Sequence of chain 1.D:
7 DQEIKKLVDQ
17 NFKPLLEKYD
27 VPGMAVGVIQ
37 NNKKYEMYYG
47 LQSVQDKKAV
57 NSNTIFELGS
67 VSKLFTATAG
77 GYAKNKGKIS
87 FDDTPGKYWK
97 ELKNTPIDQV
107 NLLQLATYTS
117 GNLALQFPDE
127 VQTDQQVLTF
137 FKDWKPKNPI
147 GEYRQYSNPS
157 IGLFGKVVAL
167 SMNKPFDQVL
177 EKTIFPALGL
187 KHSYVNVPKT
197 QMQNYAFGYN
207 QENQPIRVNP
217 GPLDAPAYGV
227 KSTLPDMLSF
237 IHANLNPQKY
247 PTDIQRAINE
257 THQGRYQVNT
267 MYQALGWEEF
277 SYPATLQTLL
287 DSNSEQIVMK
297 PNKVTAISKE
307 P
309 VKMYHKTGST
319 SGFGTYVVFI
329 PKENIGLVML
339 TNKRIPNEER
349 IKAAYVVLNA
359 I

Binding-site contacts:
Ligand atom B1 contacts residue TYR152 of chain 1.D at 3.3 Å.
Ligand atom C2 contacts residue LYS69 of chain 1.D at 4.2 Å.
Ligand atom O23 contacts residue GLN122 of chain 1.D at 3.0 Å (h-bond).
Ligand atom C28 contacts residue SER319 of chain 1.D at 4.0 Å.
Ligand atom O4 contacts residue GLY316 of chain 1.D at 3.4 Å.
Ligand atom C22 contacts residue SER66 of chain 1.D at 4.1 Å.
Ligand atom C24 contacts residue SER317 of chain 1.D at 3.4 Å.
Ligand atom C2 contacts residue TYR152 of chain 1.D at 4.2 Å (hydrophobic).
Ligand atom N10 contacts residue SER317 of chain 1.D at 3.5 Å.
Ligand atom C22 contacts residue SER317 of chain 1.D at 3.8 Å.
Ligand atom C18 contacts residue ARG342 of chain 1.D at 4.1 Å.
Ligand atom O23 contacts residue ASN154 of chain 1.D at 2.9 Å (h-bond).
Ligand atom N5 contacts residue SER317 of chain 1.D at 3.2 Å (h-bond).
Ligand atom O21 contacts residue SER319 of chain 1.D at 2.8 Å (h-bond).
Ligand atom C22 contacts residue ASN154 of chain 1.D at 3.9 Å.
Ligand atom O3 contacts residue SER66 of chain 1.D at 2.5 Å (h-bond).
Ligand atom O4 contacts residue SER66 of chain 1.D at 2.5 Å (h-bond).
Ligand atom S29 contacts residue THR318 of chain 1.D at 4.2 Å.
Ligand atom N5 contacts residue SER66 of chain 1.D at 3.0 Å (h-bond).
Ligand atom C17 contacts residue ARG342 of chain 1.D at 3.4 Å.
Ligand atom C16 contacts residue ARG342 of chain 1.D at 3.2 Å.
Ligand atom C19 contacts residue ARG342 of chain 1.D at 4.2 Å.
Ligand atom C6 contacts residue SER66 of chain 1.D at 3.8 Å.
Ligand atom N11 contacts residue SER317 of chain 1.D at 4.0 Å.
Ligand atom C2 contacts residue SER66 of chain 1.D at 2.4 Å.
Ligand atom O20 contacts residue SER319 of chain 1.D at 3.0 Å (h-bond).
Ligand atom C22 contacts residue TYR224 of chain 1.D at 4.0 Å (hydrophobic).
Ligand atom C6 contacts residue LEU121 of chain 1.D at 4.1 Å (hydrophobic).
Ligand atom O20 contacts residue ARG342 of chain 1.D at 3.7 Å.
Ligand atom B1 contacts residue LYS69 of chain 1.D at 4.0 Å.
Ligand atom O4 contacts residue SER317 of chain 1.D at 2.8 Å (h-bond).
Ligand atom O23 contacts residue TYR224 of chain 1.D at 3.9 Å.
Ligand atom C24 contacts residue TYR224 of chain 1.D at 3.7 Å (hydrophobic).
Ligand atom C19 contacts residue SER319 of chain 1.D at 3.2 Å.
Ligand atom O3 contacts residue LYS314 of chain 1.D at 4.2 Å.
Ligand atom O3 contacts residue TYR152 of chain 1.D at 2.6 Å (h-bond).
Ligand atom B1 contacts residue SER66 of chain 1.D at 1.5 Å.
Ligand atom C15 contacts residue ARG342 of chain 1.D at 3.7 Å.
Ligand atom C22 contacts residue GLN122 of chain 1.D at 4.0 Å.
Ligand atom C26 contacts residue TYR224 of chain 1.D at 3.6 Å (hydrophobic).

This protein binds this small molecule.
Small molecule (SMILES): O=C(Cc1cccs1)N[C@@H](Cn1cc(-c2cccc(C(=O)O)c2)nn1)B(O)O